The protein below binds the small molecule below.
Small molecule (SMILES): NCCCCCCCCCCCC(=O)O

Binding-site contacts:
Ligand atom N contacts residue MET181 of chain 48.A at 3.9 Å.
Ligand atom C8 contacts residue MET216 of chain 48.A at 3.9 Å (hydrophobic).
Ligand atom C8 contacts residue TYR192 of chain 48.A at 3.6 Å (hydrophobic).
Ligand atom C3 contacts residue ILE183 of chain 48.A at 3.7 Å (hydrophobic).
Ligand atom C6 contacts residue ILE95 of chain 48.A at 4.1 Å (hydrophobic).
Ligand atom C1 contacts residue VAL119 of chain 48.A at 4.2 Å (hydrophobic).
Ligand atom CA2 contacts residue PHE115 of chain 48.A at 4.3 Å (hydrophobic).
Ligand atom N contacts residue TYR146 of chain 48.A at 4.1 Å.
Ligand atom C5 contacts residue ILE95 of chain 48.A at 3.8 Å (hydrophobic).
Ligand atom C9 contacts residue PHE240 of chain 48.A at 4.1 Å (hydrophobic).
Ligand atom C contacts residue TYR192 of chain 48.A at 4.2 Å (hydrophobic).
Ligand atom C contacts residue TYR210 of chain 48.A at 4.1 Å (hydrophobic).
Ligand atom C4 contacts residue ILE95 of chain 48.A at 4.0 Å (hydrophobic).
Ligand atom N contacts residue ILE219 of chain 48.A at 4.0 Å.
Ligand atom C4 contacts residue ILE183 of chain 48.A at 4.2 Å (hydrophobic).
Ligand atom C2 contacts residue ILE183 of chain 48.A at 4.2 Å (hydrophobic).
Ligand atom C10 contacts residue TYR192 of chain 48.A at 4.3 Å (hydrophobic).
Ligand atom O contacts residue LEU107 of chain 48.A at 4.4 Å.
Ligand atom C10 contacts residue MET216 of chain 48.A at 3.6 Å (hydrophobic).
Ligand atom C2 contacts residue ILE95 of chain 48.A at 3.8 Å (hydrophobic).
Ligand atom C7 contacts residue PHE240 of chain 48.A at 3.9 Å (hydrophobic).
Ligand atom C9 contacts residue PHE115 of chain 48.A at 4.1 Å (hydrophobic).
Ligand atom C7 contacts residue ILE95 of chain 48.A at 4.3 Å (hydrophobic).
Ligand atom C5 contacts residue PHE240 of chain 48.A at 4.1 Å (hydrophobic).
Ligand atom O contacts residue VAL113 of chain 48.A at 4.0 Å.
Ligand atom C7 contacts residue VAL117 of chain 48.A at 4.3 Å (hydrophobic).
Ligand atom C2 contacts residue TYR146 of chain 48.A at 3.9 Å (hydrophobic).
Ligand atom C6 contacts residue TYR192 of chain 48.A at 4.4 Å (hydrophobic).
Ligand atom C3 contacts residue ILE95 of chain 48.A at 4.2 Å (hydrophobic).
Ligand atom OXT contacts residue MET216 of chain 48.A at 4.2 Å.
Ligand atom OXT contacts residue TYR210 of chain 48.A at 3.0 Å (h-bond).
Ligand atom C contacts residue ASN194 of chain 48.A at 4.0 Å.
Ligand atom C5 contacts residue ILE183 of chain 48.A at 4.4 Å (hydrophobic).
Ligand atom O contacts residue ASN194 of chain 48.A at 3.0 Å (h-bond).
Ligand atom O contacts residue TYR192 of chain 48.A at 3.9 Å.
Ligand atom C9 contacts residue TYR192 of chain 48.A at 4.1 Å (hydrophobic).
Ligand atom C1 contacts residue ILE183 of chain 48.A at 4.2 Å (hydrophobic).
Ligand atom C1 contacts residue ILE219 of chain 48.A at 4.1 Å (hydrophobic).
Ligand atom OXT contacts residue ASN194 of chain 48.A at 4.3 Å.
Ligand atom C7 contacts residue TYR192 of chain 48.A at 4.4 Å (hydrophobic).

Sequence of chain 48.A:
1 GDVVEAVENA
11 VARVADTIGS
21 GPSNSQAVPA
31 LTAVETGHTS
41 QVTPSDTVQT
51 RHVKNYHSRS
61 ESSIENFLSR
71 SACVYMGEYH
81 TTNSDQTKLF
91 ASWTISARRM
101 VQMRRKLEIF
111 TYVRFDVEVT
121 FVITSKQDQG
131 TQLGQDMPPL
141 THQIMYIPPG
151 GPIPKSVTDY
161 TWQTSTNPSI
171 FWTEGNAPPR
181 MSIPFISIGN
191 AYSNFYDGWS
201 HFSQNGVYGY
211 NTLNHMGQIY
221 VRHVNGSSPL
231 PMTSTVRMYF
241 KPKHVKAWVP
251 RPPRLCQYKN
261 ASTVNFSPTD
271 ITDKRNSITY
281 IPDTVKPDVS